Sequence of chain 1.C:
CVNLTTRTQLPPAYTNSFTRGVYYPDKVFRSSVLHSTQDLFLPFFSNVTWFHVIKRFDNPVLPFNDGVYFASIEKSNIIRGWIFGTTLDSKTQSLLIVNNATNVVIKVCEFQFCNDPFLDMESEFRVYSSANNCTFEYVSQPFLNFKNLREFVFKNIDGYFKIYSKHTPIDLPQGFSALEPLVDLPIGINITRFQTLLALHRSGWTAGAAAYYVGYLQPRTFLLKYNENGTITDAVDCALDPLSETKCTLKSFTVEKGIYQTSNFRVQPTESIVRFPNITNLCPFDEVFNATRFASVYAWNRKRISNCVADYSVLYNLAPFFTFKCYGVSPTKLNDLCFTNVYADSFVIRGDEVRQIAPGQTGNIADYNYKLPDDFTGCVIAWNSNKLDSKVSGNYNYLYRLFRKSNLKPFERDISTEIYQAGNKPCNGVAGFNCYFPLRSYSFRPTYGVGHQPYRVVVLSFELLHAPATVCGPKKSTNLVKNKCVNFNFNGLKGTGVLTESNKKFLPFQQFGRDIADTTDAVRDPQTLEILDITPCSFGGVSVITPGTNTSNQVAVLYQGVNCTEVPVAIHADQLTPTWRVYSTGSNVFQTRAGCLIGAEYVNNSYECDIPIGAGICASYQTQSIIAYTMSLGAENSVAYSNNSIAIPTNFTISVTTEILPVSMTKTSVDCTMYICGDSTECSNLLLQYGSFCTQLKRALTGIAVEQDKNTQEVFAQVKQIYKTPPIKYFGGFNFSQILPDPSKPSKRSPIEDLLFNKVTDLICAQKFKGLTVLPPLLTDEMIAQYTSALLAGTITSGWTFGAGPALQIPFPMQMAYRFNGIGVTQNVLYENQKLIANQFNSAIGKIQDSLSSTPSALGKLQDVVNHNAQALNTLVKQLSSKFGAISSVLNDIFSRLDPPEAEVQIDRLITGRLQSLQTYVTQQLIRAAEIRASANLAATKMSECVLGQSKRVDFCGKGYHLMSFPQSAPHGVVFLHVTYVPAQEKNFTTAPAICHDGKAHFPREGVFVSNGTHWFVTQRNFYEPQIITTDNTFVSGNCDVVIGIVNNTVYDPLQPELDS

A small-molecule ligand and the protein it binds are described below.
Small molecule (SMILES): CC(=O)N[C@H]1[C@H](O[C@H]2[C@H](O)[C@@H](NC(C)=O)CO[C@@H]2CO)O[C@H](CO)[C@@H](O)[C@@H]1O

Sequence of chain 1.A:
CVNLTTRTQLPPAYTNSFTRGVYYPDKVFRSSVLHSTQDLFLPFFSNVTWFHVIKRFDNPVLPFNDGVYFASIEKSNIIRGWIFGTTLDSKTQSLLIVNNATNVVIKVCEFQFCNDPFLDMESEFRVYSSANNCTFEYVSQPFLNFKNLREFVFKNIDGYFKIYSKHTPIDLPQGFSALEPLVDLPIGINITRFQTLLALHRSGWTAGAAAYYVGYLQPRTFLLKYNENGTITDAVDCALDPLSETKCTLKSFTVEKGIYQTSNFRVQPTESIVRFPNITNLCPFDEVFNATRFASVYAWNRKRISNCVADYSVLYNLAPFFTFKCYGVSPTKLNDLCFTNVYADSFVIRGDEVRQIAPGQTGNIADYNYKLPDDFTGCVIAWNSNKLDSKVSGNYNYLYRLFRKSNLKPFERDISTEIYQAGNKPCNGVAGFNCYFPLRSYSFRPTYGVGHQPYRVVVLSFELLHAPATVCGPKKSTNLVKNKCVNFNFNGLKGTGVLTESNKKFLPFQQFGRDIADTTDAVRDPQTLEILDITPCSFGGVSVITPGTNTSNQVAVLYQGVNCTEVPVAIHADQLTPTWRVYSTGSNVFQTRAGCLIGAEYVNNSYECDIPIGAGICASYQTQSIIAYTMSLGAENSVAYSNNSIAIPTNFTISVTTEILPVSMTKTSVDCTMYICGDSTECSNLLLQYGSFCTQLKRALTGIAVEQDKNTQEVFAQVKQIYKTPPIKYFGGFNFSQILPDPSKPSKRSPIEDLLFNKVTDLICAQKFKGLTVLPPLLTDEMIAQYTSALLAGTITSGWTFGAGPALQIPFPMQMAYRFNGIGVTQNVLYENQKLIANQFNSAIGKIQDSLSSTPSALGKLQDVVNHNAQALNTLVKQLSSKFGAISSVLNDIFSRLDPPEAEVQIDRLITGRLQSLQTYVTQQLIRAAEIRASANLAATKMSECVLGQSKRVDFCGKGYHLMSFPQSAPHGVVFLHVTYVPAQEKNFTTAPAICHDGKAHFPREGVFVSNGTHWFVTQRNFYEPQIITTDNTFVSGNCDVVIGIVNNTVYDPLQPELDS

Binding-site contacts:
Ligand atom C8 contacts residue ILE1132 of chain 1.C at 4.4 Å (hydrophobic).
Ligand atom N2 contacts residue ASN711 of chain 1.C at 2.9 Å (h-bond).
Ligand atom C4 contacts residue TYR798 of chain 1.A at 4.2 Å (hydrophobic).
Ligand atom C5 contacts residue ASN711 of chain 1.C at 3.6 Å.
Ligand atom C1 contacts residue ASN711 of chain 1.C at 1.4 Å.
Ligand atom C8 contacts residue TYR798 of chain 1.A at 4.1 Å (hydrophobic).
Ligand atom C4 contacts residue ASN711 of chain 1.C at 4.3 Å.
Ligand atom O5 contacts residue ILE796 of chain 1.A at 4.0 Å.
Ligand atom C2 contacts residue TYR798 of chain 1.A at 3.8 Å (hydrophobic).
Ligand atom O6 contacts residue ASN711 of chain 1.C at 4.3 Å.
Ligand atom C7 contacts residue ASN711 of chain 1.C at 4.1 Å.
Ligand atom C3 contacts residue TYR798 of chain 1.A at 4.0 Å (hydrophobic).
Ligand atom C3 contacts residue ASN711 of chain 1.C at 3.8 Å.
Ligand atom C7 contacts residue TYR798 of chain 1.A at 3.9 Å (hydrophobic).
Ligand atom C4 contacts residue ILE796 of chain 1.A at 3.7 Å (hydrophobic).
Ligand atom O7 contacts residue TYR798 of chain 1.A at 3.1 Å.
Ligand atom O5 contacts residue ASN711 of chain 1.C at 2.4 Å (h-bond).
Ligand atom O3 contacts residue TYR798 of chain 1.A at 3.3 Å.
Ligand atom C6 contacts residue ILE796 of chain 1.A at 3.6 Å (hydrophobic).
Ligand atom C5 contacts residue ILE796 of chain 1.A at 4.0 Å (hydrophobic).
Ligand atom N2 contacts residue TYR798 of chain 1.A at 3.5 Å.
Ligand atom C2 contacts residue ASN711 of chain 1.C at 2.5 Å.
Ligand atom O6 contacts residue ILE796 of chain 1.A at 3.6 Å.
Ligand atom O4 contacts residue ILE796 of chain 1.A at 4.4 Å.